Binding-site contacts:
Ligand atom C2' contacts residue DA4 of chain 19.D at 3.5 Å.
Ligand atom O5' contacts residue DA4 of chain 19.D at 4.0 Å.
Ligand atom OP2 contacts residue DA4 of chain 19.D at 3.6 Å.
Ligand atom C5' contacts residue DA4 of chain 19.D at 4.0 Å.
Ligand atom P contacts residue DA4 of chain 19.D at 3.2 Å.
Ligand atom OP1 contacts residue DA4 of chain 19.D at 2.2 Å.
Ligand atom O3' contacts residue DA4 of chain 19.D at 4.2 Å.
Ligand atom C4' contacts residue DA4 of chain 19.D at 4.3 Å.
Ligand atom C3' contacts residue DA4 of chain 19.D at 3.3 Å.

A small-molecule ligand and the protein it binds are described below.
Small molecule (SMILES): Nc1ccn([C@H]2C[C@H](O)[C@@H](COP(=O)(O)O)O2)c(=O)n1